Sequence of chain 1.B:
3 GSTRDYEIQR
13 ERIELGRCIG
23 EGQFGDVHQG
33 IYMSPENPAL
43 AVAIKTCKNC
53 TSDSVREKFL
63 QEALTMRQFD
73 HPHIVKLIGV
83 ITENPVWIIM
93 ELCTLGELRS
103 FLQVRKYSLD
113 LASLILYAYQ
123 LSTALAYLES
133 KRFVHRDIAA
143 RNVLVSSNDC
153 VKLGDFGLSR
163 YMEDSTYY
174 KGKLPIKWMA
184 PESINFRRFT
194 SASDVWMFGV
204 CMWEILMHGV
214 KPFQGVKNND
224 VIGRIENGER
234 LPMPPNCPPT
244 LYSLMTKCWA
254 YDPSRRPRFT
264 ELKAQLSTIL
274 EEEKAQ

Binding-site contacts:
Ligand atom C24 contacts residue ASN144 of chain 1.B at 3.3 Å.
Ligand atom F11 contacts residue LEU160 of chain 1.B at 3.5 Å.
Ligand atom C24 contacts residue ASP157 of chain 1.B at 3.6 Å.
Ligand atom C21 contacts residue ARG143 of chain 1.B at 3.3 Å.
Ligand atom O23 contacts residue ASP157 of chain 1.B at 3.5 Å (salt-bridge).
Ligand atom O23 contacts residue LEU160 of chain 1.B at 3.6 Å.
Ligand atom F10 contacts residue GLU93 of chain 1.B at 3.6 Å.
Ligand atom C6 contacts residue GLU93 of chain 1.B at 3.3 Å.
Ligand atom F9 contacts residue ASP157 of chain 1.B at 3.2 Å.
Ligand atom N3 contacts residue ILE21 of chain 1.B at 3.6 Å.
Ligand atom C16 contacts residue TYR170 of chain 1.B at 3.7 Å (hydrophobic).
Ligand atom C5 contacts residue LEU146 of chain 1.B at 3.4 Å (hydrophobic).
Ligand atom C29 contacts residue CYS95 of chain 1.B at 3.4 Å (hydrophobic).
Ligand atom C35 contacts residue ARG19 of chain 1.B at 3.6 Å.
Ligand atom N1 contacts residue CYS95 of chain 1.B at 3.0 Å (h-bond).
Ligand atom C16 contacts residue GLU23 of chain 1.B at 3.5 Å.
Ligand atom C26 contacts residue ILE21 of chain 1.B at 3.7 Å (hydrophobic).
Ligand atom F10 contacts residue MET92 of chain 1.B at 3.3 Å.
Ligand atom C31 contacts residue GLY98 of chain 1.B at 3.7 Å.
Ligand atom C6 contacts residue ALA45 of chain 1.B at 3.6 Å (hydrophobic).
Ligand atom C34 contacts residue ARG19 of chain 1.B at 3.7 Å.
Ligand atom C6 contacts residue LEU146 of chain 1.B at 3.6 Å (hydrophobic).
Ligand atom C26 contacts residue CYS95 of chain 1.B at 3.5 Å (hydrophobic).
Ligand atom C27 contacts residue GLY98 of chain 1.B at 3.7 Å.
Ligand atom C24 contacts residue SER161 of chain 1.B at 3.7 Å.
Ligand atom F9 contacts residue LEU146 of chain 1.B at 3.6 Å.
Ligand atom C28 contacts residue ILE21 of chain 1.B at 3.7 Å (hydrophobic).
Ligand atom C29 contacts residue GLY98 of chain 1.B at 3.5 Å.
Ligand atom C26 contacts residue GLY98 of chain 1.B at 3.6 Å.
Ligand atom O22 contacts residue GLY156 of chain 1.B at 3.3 Å.
Ligand atom N25 contacts residue CYS95 of chain 1.B at 2.9 Å (h-bond).
Ligand atom C35 contacts residue THR96 of chain 1.B at 3.7 Å.
Ligand atom C21 contacts residue GLU99 of chain 1.B at 3.7 Å.
Ligand atom C4 contacts residue LEU146 of chain 1.B at 3.5 Å (hydrophobic).
Ligand atom C24 contacts residue LEU160 of chain 1.B at 3.7 Å (hydrophobic).
Ligand atom C15 contacts residue VAL29 of chain 1.B at 3.7 Å (hydrophobic).
Ligand atom C30 contacts residue GLY98 of chain 1.B at 3.6 Å.
Ligand atom N25 contacts residue LEU94 of chain 1.B at 3.6 Å.
Ligand atom O22 contacts residue LEU146 of chain 1.B at 3.5 Å.
Ligand atom C15 contacts residue GLU23 of chain 1.B at 3.5 Å.

A protein and the small-molecule ligand that binds it are described below.
Small molecule (SMILES): CN(c1ncccc1CNc1nc(Nc2ccc3c(c2)CCC(=O)N3)ncc1C(F)(F)F)S(C)(=O)=O